The small molecule below binds the protein below.
Small molecule (SMILES): O=C(NC1=NN(c2ccc(Cl)c(Cl)c2)C[C@@H]1CCO)c1ccncc1

Binding-site contacts:
Ligand atom CL24 contacts residue LEU126 of chain 1.A at 3.9 Å.
Ligand atom CL25 contacts residue ILE218 of chain 1.A at 3.6 Å.
Ligand atom C14 contacts residue GLY249 of chain 1.A at 3.5 Å.
Ligand atom CL25 contacts residue LEU215 of chain 1.A at 3.2 Å.
Ligand atom N19 contacts residue GLY249 of chain 1.A at 3.5 Å (h-bond).
Ligand atom CL24 contacts residue LEU127 of chain 1.A at 3.7 Å.
Ligand atom C15 contacts residue GLY249 of chain 1.A at 3.4 Å.
Ligand atom C1 contacts residue PRO251 of chain 1.A at 3.5 Å (hydrophobic).
Ligand atom C12 contacts residue GLY249 of chain 1.A at 3.6 Å.
Ligand atom C16 contacts residue TYR221 of chain 1.A at 3.7 Å (hydrophobic).
Ligand atom C7 contacts residue ARG118 of chain 1.A at 3.7 Å.
Ligand atom C14 contacts residue ALA123 of chain 1.A at 3.8 Å (hydrophobic).
Ligand atom C4 contacts residue ALA219 of chain 1.A at 3.2 Å (hydrophobic).
Ligand atom C8 contacts residue ALA219 of chain 1.A at 3.9 Å (hydrophobic).
Ligand atom C16 contacts residue LEU126 of chain 1.A at 3.9 Å (hydrophobic).
Ligand atom C12 contacts residue ALA219 of chain 1.A at 3.6 Å (hydrophobic).
Ligand atom C17 contacts residue ALA123 of chain 1.A at 3.5 Å (hydrophobic).
Ligand atom C2 contacts residue LEU127 of chain 1.A at 3.8 Å (hydrophobic).
Ligand atom N20 contacts residue ALA219 of chain 1.A at 3.6 Å (h-bond).
Ligand atom CL25 contacts residue ALA219 of chain 1.A at 3.7 Å.
Ligand atom N18 contacts residue ARG118 of chain 1.A at 3.7 Å.
Ligand atom O22 contacts residue GLY249 of chain 1.A at 3.3 Å.
Ligand atom N21 contacts residue ALA219 of chain 1.A at 3.0 Å (h-bond).
Ligand atom C3 contacts residue GLU248 of chain 1.A at 3.4 Å.
Ligand atom C13 contacts residue GLU248 of chain 1.A at 3.1 Å.
Ligand atom C8 contacts residue GLU248 of chain 1.A at 3.2 Å.
Ligand atom N21 contacts residue GLU248 of chain 1.A at 3.4 Å (salt-bridge).
Ligand atom C2 contacts residue ALA123 of chain 1.A at 3.9 Å (hydrophobic).
Ligand atom O22 contacts residue GLU248 of chain 1.A at 3.4 Å (salt-bridge).
Ligand atom C5 contacts residue ALA219 of chain 1.A at 3.7 Å (hydrophobic).
Ligand atom C7 contacts residue TYR221 of chain 1.A at 3.8 Å (hydrophobic).
Ligand atom N19 contacts residue PRO251 of chain 1.A at 3.5 Å.
Ligand atom C6 contacts residue GLU248 of chain 1.A at 3.8 Å.
Ligand atom CL24 contacts residue VAL254 of chain 1.A at 3.9 Å.
Ligand atom C9 contacts residue PRO251 of chain 1.A at 3.4 Å (hydrophobic).
Ligand atom C4 contacts residue TYR221 of chain 1.A at 3.5 Å (hydrophobic).
Ligand atom CL24 contacts residue PHE279 of chain 1.A at 3.9 Å.
Ligand atom CL24 contacts residue ALA130 of chain 1.A at 3.7 Å.
Ligand atom N20 contacts residue GLY249 of chain 1.A at 3.7 Å.
Ligand atom CL25 contacts residue VAL254 of chain 1.A at 3.8 Å.

Sequence of chain 1.A:
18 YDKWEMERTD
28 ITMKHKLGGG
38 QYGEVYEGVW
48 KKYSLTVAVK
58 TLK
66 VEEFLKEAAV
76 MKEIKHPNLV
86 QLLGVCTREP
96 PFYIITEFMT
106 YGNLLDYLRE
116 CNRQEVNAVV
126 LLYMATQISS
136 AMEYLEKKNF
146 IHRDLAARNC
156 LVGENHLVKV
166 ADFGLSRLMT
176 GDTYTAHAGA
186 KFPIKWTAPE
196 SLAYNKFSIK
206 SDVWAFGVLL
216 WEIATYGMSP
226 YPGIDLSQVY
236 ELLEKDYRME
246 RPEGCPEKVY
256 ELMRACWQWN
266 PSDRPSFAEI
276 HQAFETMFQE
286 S